The protein below binds the small molecule below.
Small molecule (SMILES): CC(=O)N[C@@H]1[C@@H](O)[C@@H](O)[C@@H](CO)O[C@H]1O

Sequence of chain 1.A:
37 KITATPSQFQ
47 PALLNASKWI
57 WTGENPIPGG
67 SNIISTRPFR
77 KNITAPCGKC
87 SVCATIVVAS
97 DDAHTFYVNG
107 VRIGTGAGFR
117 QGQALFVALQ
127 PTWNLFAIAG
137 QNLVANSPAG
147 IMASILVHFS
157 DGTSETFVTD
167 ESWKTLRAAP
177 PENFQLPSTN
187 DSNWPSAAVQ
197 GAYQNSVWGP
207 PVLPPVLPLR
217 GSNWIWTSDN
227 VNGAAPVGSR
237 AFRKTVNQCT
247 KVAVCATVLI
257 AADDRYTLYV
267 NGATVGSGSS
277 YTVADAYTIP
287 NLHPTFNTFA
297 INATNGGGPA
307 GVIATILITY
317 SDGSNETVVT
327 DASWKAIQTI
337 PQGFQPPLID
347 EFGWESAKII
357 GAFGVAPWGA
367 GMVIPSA

Binding-site contacts:
Ligand atom O6 contacts residue PRO363 of chain 1.A at 3.6 Å.
Ligand atom C3 contacts residue GLY303 of chain 1.A at 3.8 Å.
Ligand atom O4 contacts residue PRO305 of chain 1.A at 2.9 Å (h-bond).
Ligand atom C3 contacts residue CA1 of chain 1.E at 3.4 Å.
Ligand atom C4 contacts residue CA1 of chain 1.E at 3.4 Å.
Ligand atom C7 contacts residue GLY304 of chain 1.A at 4.2 Å.
Ligand atom C5 contacts residue ASP259 of chain 1.A at 3.9 Å.
Ligand atom C5 contacts residue TYR277 of chain 1.A at 3.3 Å (hydrophobic).
Ligand atom C3 contacts residue TYR277 of chain 1.A at 3.8 Å (hydrophobic).
Ligand atom C4 contacts residue ASP260 of chain 1.A at 4.2 Å.
Ligand atom C2 contacts residue CA1 of chain 1.E at 4.0 Å.
Ligand atom C4 contacts residue TYR277 of chain 1.A at 3.5 Å (hydrophobic).
Ligand atom N2 contacts residue GLY303 of chain 1.A at 3.8 Å.
Ligand atom O5 contacts residue PRO305 of chain 1.A at 3.7 Å.
Ligand atom O4 contacts residue CA1 of chain 1.E at 2.4 Å.
Ligand atom O4 contacts residue GLY303 of chain 1.A at 3.5 Å (h-bond).
Ligand atom C6 contacts residue PRO363 of chain 1.A at 4.2 Å (hydrophobic).
Ligand atom C3 contacts residue ASP259 of chain 1.A at 4.0 Å.
Ligand atom O4 contacts residue ASP260 of chain 1.A at 4.3 Å.
Ligand atom C4 contacts residue PRO305 of chain 1.A at 4.3 Å (hydrophobic).
Ligand atom C3 contacts residue ASP260 of chain 1.A at 3.5 Å.
Ligand atom O3 contacts residue TYR277 of chain 1.A at 4.4 Å.
Ligand atom C4 contacts residue GLY303 of chain 1.A at 4.3 Å.
Ligand atom C6 contacts residue TRP364 of chain 1.A at 4.1 Å (hydrophobic).
Ligand atom O3 contacts residue CA1 of chain 1.E at 2.3 Å.
Ligand atom O3 contacts residue ASP259 of chain 1.A at 3.2 Å (salt-bridge).
Ligand atom O4 contacts residue GLY304 of chain 1.A at 4.3 Å.
Ligand atom O7 contacts residue GLY303 of chain 1.A at 3.0 Å.
Ligand atom C6 contacts residue TYR277 of chain 1.A at 4.0 Å (hydrophobic).
Ligand atom O3 contacts residue GLY303 of chain 1.A at 3.0 Å (h-bond).
Ligand atom C2 contacts residue GLY303 of chain 1.A at 3.5 Å.
Ligand atom C1 contacts residue TYR277 of chain 1.A at 4.3 Å (hydrophobic).
Ligand atom O4 contacts residue ASP259 of chain 1.A at 2.5 Å (salt-bridge).
Ligand atom C6 contacts residue PRO305 of chain 1.A at 4.1 Å (hydrophobic).
Ligand atom C7 contacts residue GLY303 of chain 1.A at 3.5 Å.
Ligand atom C4 contacts residue ASP259 of chain 1.A at 3.1 Å.
Ligand atom O7 contacts residue GLY304 of chain 1.A at 3.2 Å (h-bond).
Ligand atom O3 contacts residue ASP260 of chain 1.A at 2.5 Å (salt-bridge).
Ligand atom O3 contacts residue PRO305 of chain 1.A at 4.3 Å.
Ligand atom C6 contacts residue ASP259 of chain 1.A at 3.4 Å.